Binding-site contacts:
Ligand atom C6 contacts residue MN1 of chain 9.B at 3.1 Å.
Ligand atom O6 contacts residue LYS175 of chain 13.A at 2.9 Å (salt-bridge).
Ligand atom N1 contacts residue GLU171 of chain 13.A at 3.1 Å (salt-bridge).
Ligand atom C2 contacts residue IYP1 of chain 9.E at 0.5 Å.
Ligand atom N3 contacts residue IYP1 of chain 9.E at 0.9 Å.
Ligand atom O1 contacts residue GLU171 of chain 13.A at 2.6 Å (salt-bridge).
Ligand atom O1 contacts residue MN1 of chain 9.C at 2.5 Å.
Ligand atom N1 contacts residue HIS167 of chain 13.A at 3.2 Å (h-bond).
Ligand atom N1 contacts residue IYP1 of chain 9.E at 0.4 Å (h-bond).
Ligand atom C5 contacts residue IYP1 of chain 9.E at 0.6 Å.
Ligand atom N1 contacts residue MN1 of chain 9.C at 2.2 Å.
Ligand atom N3 contacts residue MN1 of chain 9.B at 2.3 Å.
Ligand atom C4 contacts residue MN1 of chain 9.C at 3.0 Å.
Ligand atom O4 contacts residue GLN49 of chain 13.A at 2.9 Å (h-bond).
Ligand atom O5 contacts residue IYP1 of chain 9.E at 0.1 Å (h-bond).
Ligand atom O1 contacts residue HIS45 of chain 13.A at 3.2 Å.
Ligand atom O2 contacts residue ARG119 of chain 20.A at 3.3 Å (salt-bridge).
Ligand atom C2 contacts residue EDO1 of chain 9.F at 3.2 Å.
Ligand atom O3 contacts residue IYP1 of chain 9.E at 0.2 Å (h-bond).
Ligand atom O6 contacts residue ARG97 of chain 20.A at 3.0 Å (salt-bridge).
Ligand atom C6 contacts residue IYP1 of chain 9.E at 0.8 Å.
Ligand atom C3 contacts residue IYP1 of chain 9.E at 0.3 Å.
Ligand atom C3 contacts residue MN1 of chain 9.C at 3.2 Å.
Ligand atom C4 contacts residue IYP1 of chain 9.E at 0.5 Å.
Ligand atom O1 contacts residue IYP1 of chain 9.E at 0.2 Å (h-bond).
Ligand atom O2 contacts residue EDO1 of chain 9.F at 2.9 Å (h-bond).
Ligand atom O5 contacts residue ARG97 of chain 20.A at 2.8 Å (salt-bridge).
Ligand atom C1 contacts residue GLU171 of chain 13.A at 3.2 Å.
Ligand atom N3 contacts residue HIS71 of chain 9.A at 3.2 Å (h-bond).
Ligand atom N1 contacts residue HIS72 of chain 9.A at 3.1 Å (h-bond).
Ligand atom C6 contacts residue HIS71 of chain 9.A at 3.1 Å.
Ligand atom C1 contacts residue IYP1 of chain 9.E at 0.1 Å.
Ligand atom O6 contacts residue IYP1 of chain 9.E at 0.1 Å (h-bond).
Ligand atom N3 contacts residue GLU75 of chain 9.A at 3.3 Å (salt-bridge).
Ligand atom O2 contacts residue IYP1 of chain 9.E at 1.9 Å.
Ligand atom O4 contacts residue HIS53 of chain 13.A at 2.9 Å (h-bond).
Ligand atom C3 contacts residue GLU171 of chain 13.A at 3.3 Å.
Ligand atom P6 contacts residue IYP1 of chain 9.E at 0.1 Å.
Ligand atom O4 contacts residue IYP1 of chain 9.E at 0.3 Å (h-bond).
Ligand atom C6 contacts residue MN1 of chain 9.C at 3.2 Å.

Sequence of chain 13.A:
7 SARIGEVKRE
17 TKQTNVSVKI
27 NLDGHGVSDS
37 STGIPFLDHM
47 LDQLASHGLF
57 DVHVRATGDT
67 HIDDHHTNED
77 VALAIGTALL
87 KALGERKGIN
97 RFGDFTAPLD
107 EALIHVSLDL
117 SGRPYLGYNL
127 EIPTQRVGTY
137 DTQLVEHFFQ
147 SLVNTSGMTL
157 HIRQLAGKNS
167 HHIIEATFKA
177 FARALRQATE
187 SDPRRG

The protein below binds the small molecule below.
Small molecule (SMILES): O=P(O)(O)OC[C@H](O)[C@@H](O)c1cnc[nH]1

Sequence of chain 9.A:
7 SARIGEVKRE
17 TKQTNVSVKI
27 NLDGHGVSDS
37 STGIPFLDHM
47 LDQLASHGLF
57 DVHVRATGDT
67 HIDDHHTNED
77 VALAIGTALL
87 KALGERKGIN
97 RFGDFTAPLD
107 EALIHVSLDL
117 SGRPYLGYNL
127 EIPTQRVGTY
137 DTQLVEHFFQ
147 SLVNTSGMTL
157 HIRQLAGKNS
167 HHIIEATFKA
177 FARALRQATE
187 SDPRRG

Sequence of chain 20.A:
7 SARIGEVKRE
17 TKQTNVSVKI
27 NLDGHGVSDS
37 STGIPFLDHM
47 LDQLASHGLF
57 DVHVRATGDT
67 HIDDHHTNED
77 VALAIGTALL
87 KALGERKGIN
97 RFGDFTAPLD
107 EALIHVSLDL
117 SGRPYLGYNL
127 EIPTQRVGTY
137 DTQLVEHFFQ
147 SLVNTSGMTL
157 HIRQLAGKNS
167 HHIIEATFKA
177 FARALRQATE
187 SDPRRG